Binding-site contacts:
Ligand atom C13 contacts residue MET197 of chain 1.A at 3.8 Å (hydrophobic).
Ligand atom C10 contacts residue ALA166 of chain 1.A at 3.9 Å (hydrophobic).
Ligand atom O1B contacts residue SER43 of chain 1.A at 3.6 Å (h-bond).
Ligand atom C4 contacts residue GLN202 of chain 1.A at 3.1 Å.
Ligand atom C2 contacts residue PHE44 of chain 1.A at 3.7 Å (hydrophobic).
Ligand atom C14 contacts residue LEU173 of chain 1.A at 3.8 Å (hydrophobic).
Ligand atom C7 contacts residue VAL169 of chain 1.A at 4.0 Å (hydrophobic).
Ligand atom O2A contacts residue SER41 of chain 1.A at 4.1 Å.
Ligand atom C13 contacts residue GLY170 of chain 1.A at 4.0 Å.
Ligand atom C15 contacts residue GLY170 of chain 1.A at 3.7 Å.
Ligand atom O1A contacts residue ARG67 of chain 1.A at 3.0 Å (salt-bridge).
Ligand atom C10 contacts residue GLY198 of chain 1.A at 3.9 Å.
Ligand atom C7 contacts residue ALA166 of chain 1.A at 3.9 Å (hydrophobic).
Ligand atom O3B contacts residue SER43 of chain 1.A at 2.9 Å (h-bond).
Ligand atom C12 contacts residue MET197 of chain 1.A at 3.6 Å (hydrophobic).
Ligand atom C15 contacts residue TYR266 of chain 1.A at 3.7 Å (hydrophobic).
Ligand atom C12 contacts residue GLY170 of chain 1.A at 3.5 Å.
Ligand atom C8 contacts residue VAL169 of chain 1.A at 3.7 Å (hydrophobic).
Ligand atom C14 contacts residue MET197 of chain 1.A at 3.6 Å (hydrophobic).
Ligand atom O2A contacts residue SER43 of chain 1.A at 3.1 Å (h-bond).
Ligand atom C9 contacts residue PHE44 of chain 1.A at 3.9 Å (hydrophobic).
Ligand atom PB contacts residue SER43 of chain 1.A at 3.8 Å.
Ligand atom C11 contacts residue LEU173 of chain 1.A at 4.2 Å (hydrophobic).
Ligand atom C9 contacts residue VAL169 of chain 1.A at 3.9 Å (hydrophobic).
Ligand atom C8 contacts residue LEU201 of chain 1.A at 4.0 Å (hydrophobic).
Ligand atom C5 contacts residue LEU201 of chain 1.A at 3.8 Å (hydrophobic).
Ligand atom C11 contacts residue LEU201 of chain 1.A at 4.0 Å (hydrophobic).
Ligand atom C1 contacts residue PHE44 of chain 1.A at 4.0 Å (hydrophobic).
Ligand atom C12 contacts residue LEU173 of chain 1.A at 3.9 Å (hydrophobic).
Ligand atom C12 contacts residue GLY198 of chain 1.A at 4.2 Å.
Ligand atom C1 contacts residue ASN205 of chain 1.A at 4.0 Å.
Ligand atom C15 contacts residue MET197 of chain 1.A at 3.8 Å (hydrophobic).
Ligand atom C9 contacts residue LEU201 of chain 1.A at 4.2 Å (hydrophobic).
Ligand atom C10 contacts residue VAL169 of chain 1.A at 4.1 Å (hydrophobic).
Ligand atom C13 contacts residue LEU173 of chain 1.A at 3.8 Å (hydrophobic).
Ligand atom C9 contacts residue TYR63 of chain 1.A at 3.1 Å (hydrophobic).
Ligand atom C14 contacts residue CYS279 of chain 1.A at 3.8 Å (hydrophobic).
Ligand atom O2B contacts residue ARG208 of chain 1.A at 4.0 Å.
Ligand atom C9 contacts residue LEU173 of chain 1.A at 4.2 Å (hydrophobic).
Ligand atom C10 contacts residue GLY170 of chain 1.A at 4.0 Å.

Sequence of chain 1.A:
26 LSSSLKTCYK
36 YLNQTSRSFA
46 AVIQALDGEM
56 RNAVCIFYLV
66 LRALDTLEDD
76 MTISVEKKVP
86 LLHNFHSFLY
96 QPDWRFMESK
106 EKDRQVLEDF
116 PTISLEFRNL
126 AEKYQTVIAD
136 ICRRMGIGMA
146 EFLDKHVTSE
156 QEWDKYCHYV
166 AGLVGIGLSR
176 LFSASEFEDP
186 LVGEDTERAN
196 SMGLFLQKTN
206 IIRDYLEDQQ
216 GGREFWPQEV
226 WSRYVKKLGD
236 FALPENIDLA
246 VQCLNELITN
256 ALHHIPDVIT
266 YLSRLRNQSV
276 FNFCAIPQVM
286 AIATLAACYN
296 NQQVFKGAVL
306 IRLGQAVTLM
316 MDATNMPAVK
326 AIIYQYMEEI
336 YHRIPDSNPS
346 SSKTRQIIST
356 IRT

The protein below binds the small molecule below.
Small molecule (SMILES): CC(C)=CCC/C(C)=C/CC/C(C)=C/CS[P](=O)(O)OP(=O)(O)O